Binding-site contacts:
Ligand atom CAR contacts residue PHE238 of chain 1.C at 3.6 Å (hydrophobic).
Ligand atom CAK contacts residue LEU244 of chain 1.C at 3.9 Å (hydrophobic).
Ligand atom CAI contacts residue LEU244 of chain 1.C at 3.8 Å (hydrophobic).
Ligand atom CAN contacts residue TYR242 of chain 1.C at 3.8 Å (hydrophobic).
Ligand atom CAT contacts residue PHE238 of chain 1.C at 3.5 Å (hydrophobic).
Ligand atom CAK contacts residue TYR242 of chain 1.C at 4.3 Å (hydrophobic).
Ligand atom CAO contacts residue PHE238 of chain 1.C at 4.0 Å (hydrophobic).
Ligand atom CBD contacts residue TYR242 of chain 1.C at 4.4 Å (hydrophobic).
Ligand atom CAI contacts residue TYR242 of chain 1.C at 4.3 Å (hydrophobic).
Ligand atom CAV contacts residue TYR242 of chain 1.C at 4.2 Å (hydrophobic).
Ligand atom CAU contacts residue PHE238 of chain 1.C at 4.4 Å (hydrophobic).
Ligand atom CAW contacts residue PHE238 of chain 1.C at 3.7 Å (hydrophobic).
Ligand atom CAJ contacts residue TYR242 of chain 1.C at 4.5 Å (hydrophobic).
Ligand atom CAS contacts residue LEU244 of chain 1.C at 3.9 Å (hydrophobic).
Ligand atom CBA contacts residue TYR242 of chain 1.C at 4.1 Å (hydrophobic).
Ligand atom OAC contacts residue GLU235 of chain 1.C at 4.1 Å.
Ligand atom CBG contacts residue GLU235 of chain 1.C at 3.7 Å.
Ligand atom OAB contacts residue TRP234 of chain 1.C at 4.3 Å.
Ligand atom CBF contacts residue ILE231 of chain 1.C at 3.9 Å (hydrophobic).
Ligand atom CBF contacts residue TRP234 of chain 1.C at 3.6 Å (hydrophobic).
Ligand atom NAF contacts residue TYR242 of chain 1.C at 4.3 Å.
Ligand atom CAM contacts residue TYR242 of chain 1.C at 3.6 Å (hydrophobic).

A protein and the small-molecule ligand that binds it are described below.
Small molecule (SMILES): COc1ccc(CCN2CCC[C@H](CN3CCc4cc(OC)c(OC)cc4CC3=O)C2)cc1OC

Sequence of chain 1.C:
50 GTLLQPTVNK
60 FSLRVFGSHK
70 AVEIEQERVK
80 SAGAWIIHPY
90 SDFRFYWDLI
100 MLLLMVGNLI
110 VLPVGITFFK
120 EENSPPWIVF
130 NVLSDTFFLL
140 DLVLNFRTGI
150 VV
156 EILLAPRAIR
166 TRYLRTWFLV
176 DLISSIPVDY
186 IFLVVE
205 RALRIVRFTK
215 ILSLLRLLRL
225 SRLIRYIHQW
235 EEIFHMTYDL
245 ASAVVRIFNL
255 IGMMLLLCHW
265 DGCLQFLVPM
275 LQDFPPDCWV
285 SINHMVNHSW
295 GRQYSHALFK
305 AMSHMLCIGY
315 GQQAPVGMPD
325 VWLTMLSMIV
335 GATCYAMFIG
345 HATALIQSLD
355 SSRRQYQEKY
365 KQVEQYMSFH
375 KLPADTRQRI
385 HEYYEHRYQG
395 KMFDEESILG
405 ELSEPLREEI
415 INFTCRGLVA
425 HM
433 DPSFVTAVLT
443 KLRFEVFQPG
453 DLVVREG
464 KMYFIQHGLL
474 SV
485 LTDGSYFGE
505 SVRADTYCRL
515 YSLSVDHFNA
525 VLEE